Binding-site contacts:
Ligand atom C5 contacts residue ASN124 of chain 1.A at 3.7 Å.
Ligand atom C8 contacts residue ASN124 of chain 1.A at 4.1 Å.
Ligand atom C4 contacts residue ASN124 of chain 1.A at 4.2 Å.
Ligand atom O7 contacts residue ASN124 of chain 1.A at 3.3 Å (h-bond).
Ligand atom C8 contacts residue ILE122 of chain 1.A at 3.7 Å (hydrophobic).
Ligand atom C7 contacts residue ASN124 of chain 1.A at 3.2 Å.
Ligand atom C8 contacts residue ARG121 of chain 1.A at 4.2 Å.
Ligand atom C2 contacts residue ASN124 of chain 1.A at 2.4 Å.
Ligand atom O5 contacts residue ASN124 of chain 1.A at 2.4 Å (h-bond).
Ligand atom C1 contacts residue ASN124 of chain 1.A at 1.5 Å.
Ligand atom N2 contacts residue ASN124 of chain 1.A at 2.9 Å (h-bond).
Ligand atom C3 contacts residue ASN124 of chain 1.A at 3.8 Å.

Sequence of chain 1.A:
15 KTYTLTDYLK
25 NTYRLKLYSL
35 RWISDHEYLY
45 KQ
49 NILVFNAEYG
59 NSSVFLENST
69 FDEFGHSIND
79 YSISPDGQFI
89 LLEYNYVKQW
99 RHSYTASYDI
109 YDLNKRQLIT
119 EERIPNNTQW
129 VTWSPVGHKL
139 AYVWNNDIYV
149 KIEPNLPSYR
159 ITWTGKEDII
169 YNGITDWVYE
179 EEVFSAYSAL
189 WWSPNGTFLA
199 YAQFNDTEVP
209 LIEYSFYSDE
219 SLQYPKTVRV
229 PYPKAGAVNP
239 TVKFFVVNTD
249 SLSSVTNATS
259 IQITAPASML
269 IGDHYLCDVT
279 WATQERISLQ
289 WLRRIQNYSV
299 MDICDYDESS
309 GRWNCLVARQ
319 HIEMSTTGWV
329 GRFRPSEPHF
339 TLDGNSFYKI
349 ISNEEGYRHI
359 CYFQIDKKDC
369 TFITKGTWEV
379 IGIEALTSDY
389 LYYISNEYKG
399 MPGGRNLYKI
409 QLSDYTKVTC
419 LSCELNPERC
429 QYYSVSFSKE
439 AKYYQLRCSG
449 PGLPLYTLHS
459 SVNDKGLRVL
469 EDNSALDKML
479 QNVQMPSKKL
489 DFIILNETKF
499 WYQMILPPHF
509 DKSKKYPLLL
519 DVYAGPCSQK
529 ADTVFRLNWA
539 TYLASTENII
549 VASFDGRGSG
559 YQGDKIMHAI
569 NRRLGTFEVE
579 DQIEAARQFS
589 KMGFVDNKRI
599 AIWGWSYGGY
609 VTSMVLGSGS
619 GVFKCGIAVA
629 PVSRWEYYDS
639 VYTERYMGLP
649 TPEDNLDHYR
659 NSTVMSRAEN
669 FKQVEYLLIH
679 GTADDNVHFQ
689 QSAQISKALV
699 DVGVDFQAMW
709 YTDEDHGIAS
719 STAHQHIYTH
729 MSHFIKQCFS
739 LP

A protein and the small-molecule ligand that binds it are described below.
Small molecule (SMILES): CC(=O)N[C@@H]1[C@@H](O)[C@H](O)[C@@H](CO)O[C@H]1O